Sequence of chain 9.E:
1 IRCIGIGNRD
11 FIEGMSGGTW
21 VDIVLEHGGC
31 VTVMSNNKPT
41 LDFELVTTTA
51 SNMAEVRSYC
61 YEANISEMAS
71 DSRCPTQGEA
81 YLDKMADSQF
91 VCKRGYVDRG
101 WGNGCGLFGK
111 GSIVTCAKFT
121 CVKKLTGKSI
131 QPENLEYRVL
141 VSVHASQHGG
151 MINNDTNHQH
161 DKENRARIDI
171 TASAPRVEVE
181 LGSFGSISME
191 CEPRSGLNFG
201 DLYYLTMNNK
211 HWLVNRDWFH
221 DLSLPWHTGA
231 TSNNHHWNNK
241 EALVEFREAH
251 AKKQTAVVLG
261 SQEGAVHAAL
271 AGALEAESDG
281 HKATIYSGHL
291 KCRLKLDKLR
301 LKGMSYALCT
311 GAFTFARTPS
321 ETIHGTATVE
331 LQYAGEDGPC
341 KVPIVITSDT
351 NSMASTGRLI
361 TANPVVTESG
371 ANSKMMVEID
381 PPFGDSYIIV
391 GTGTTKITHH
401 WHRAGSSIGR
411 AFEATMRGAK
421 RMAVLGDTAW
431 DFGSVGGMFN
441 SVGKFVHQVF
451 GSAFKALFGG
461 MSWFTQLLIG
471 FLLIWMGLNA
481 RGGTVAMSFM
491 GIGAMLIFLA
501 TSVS

Binding-site contacts:
Ligand atom O6 contacts residue THR156 of chain 9.E at 4.4 Å.
Ligand atom C1 contacts residue MET151 of chain 9.E at 4.2 Å (hydrophobic).
Ligand atom C5 contacts residue THR156 of chain 9.E at 3.8 Å.
Ligand atom C6 contacts residue THR156 of chain 9.E at 3.9 Å.
Ligand atom N2 contacts residue ASN154 of chain 9.E at 2.9 Å (h-bond).
Ligand atom C4 contacts residue ASP161 of chain 9.E at 4.0 Å.
Ligand atom C5 contacts residue ASP161 of chain 9.E at 4.5 Å.
Ligand atom O6 contacts residue MET151 of chain 9.E at 4.3 Å.
Ligand atom C7 contacts residue GLY150 of chain 9.E at 3.0 Å.
Ligand atom O5 contacts residue ASN154 of chain 9.E at 2.3 Å (h-bond).
Ligand atom C3 contacts residue MET151 of chain 9.E at 4.0 Å (hydrophobic).
Ligand atom C7 contacts residue ASN154 of chain 9.E at 3.7 Å.
Ligand atom O6 contacts residue HIS148 of chain 9.E at 3.8 Å.
Ligand atom C3 contacts residue ASN154 of chain 9.E at 3.8 Å.
Ligand atom O7 contacts residue ASN154 of chain 9.E at 4.2 Å.
Ligand atom N2 contacts residue GLY150 of chain 9.E at 3.4 Å (h-bond).
Ligand atom O5 contacts residue THR156 of chain 9.E at 3.8 Å.
Ligand atom C2 contacts residue ASN154 of chain 9.E at 2.4 Å.
Ligand atom C4 contacts residue MET151 of chain 9.E at 3.9 Å (hydrophobic).
Ligand atom C6 contacts residue ASP161 of chain 9.E at 3.6 Å.
Ligand atom C8 contacts residue ASN157 of chain 9.E at 3.6 Å.
Ligand atom O5 contacts residue ASN157 of chain 9.E at 4.0 Å.
Ligand atom C1 contacts residue ASN154 of chain 9.E at 1.4 Å.
Ligand atom C1 contacts residue THR156 of chain 9.E at 4.0 Å.
Ligand atom C4 contacts residue ASN154 of chain 9.E at 4.2 Å.
Ligand atom C6 contacts residue THR156 of chain 9.E at 3.6 Å.
Ligand atom O4 contacts residue ASP161 of chain 9.E at 4.0 Å.
Ligand atom C2 contacts residue GLY150 of chain 9.E at 3.7 Å.
Ligand atom C5 contacts residue THR156 of chain 9.E at 3.8 Å.
Ligand atom O7 contacts residue GLY150 of chain 9.E at 2.9 Å (h-bond).
Ligand atom C5 contacts residue ASN154 of chain 9.E at 3.6 Å.
Ligand atom O7 contacts residue HIS148 of chain 9.E at 3.6 Å (h-bond).
Ligand atom O5 contacts residue MET151 of chain 9.E at 3.9 Å.
Ligand atom C8 contacts residue GLY150 of chain 9.E at 3.7 Å.
Ligand atom C1 contacts residue GLY150 of chain 9.E at 4.0 Å.
Ligand atom C6 contacts residue ASN157 of chain 9.E at 3.3 Å.
Ligand atom O5 contacts residue THR156 of chain 9.E at 3.8 Å.
Ligand atom C5 contacts residue MET151 of chain 9.E at 3.9 Å (hydrophobic).
Ligand atom C2 contacts residue MET151 of chain 9.E at 4.2 Å (hydrophobic).

A protein and the small-molecule ligand that binds it are described below.
Small molecule (SMILES): CC(=O)N[C@H]1[C@H](O[C@H]2[C@H](O)[C@@H](NC(C)=O)CO[C@@H]2CO[C@@H]2O[C@@H](C)[C@@H](O)[C@@H](O)[C@@H]2O)O[C@H](CO)[C@@H](O)[C@@H]1O